Sequence of chain 1.A:
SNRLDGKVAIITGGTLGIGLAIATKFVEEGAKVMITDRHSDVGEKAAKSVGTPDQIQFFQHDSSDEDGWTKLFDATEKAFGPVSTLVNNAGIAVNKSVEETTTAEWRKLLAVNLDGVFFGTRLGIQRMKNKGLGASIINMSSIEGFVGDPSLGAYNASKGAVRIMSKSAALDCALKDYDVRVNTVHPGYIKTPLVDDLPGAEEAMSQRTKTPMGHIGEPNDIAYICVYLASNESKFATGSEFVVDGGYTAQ

Binding-site contacts:
Ligand atom C3 contacts residue MET205 of chain 1.A at 4.4 Å (hydrophobic).
Ligand atom C1 contacts residue NAD1 of chain 1.D at 3.8 Å.
Ligand atom C3 contacts residue TYR189 of chain 1.A at 3.8 Å (hydrophobic).
Ligand atom C6 contacts residue LEU152 of chain 1.A at 3.7 Å (hydrophobic).
Ligand atom C8 contacts residue NAD1 of chain 1.D at 4.0 Å.
Ligand atom C8 contacts residue TYR189 of chain 1.A at 3.9 Å (hydrophobic).
Ligand atom O1 contacts residue NAD1 of chain 1.D at 3.6 Å.
Ligand atom C6 contacts residue ALA93 of chain 1.A at 3.5 Å (hydrophobic).
Ligand atom C7 contacts residue ASN95 of chain 1.A at 4.4 Å.
Ligand atom C6 contacts residue ASN95 of chain 1.A at 3.1 Å.
Ligand atom C2 contacts residue TYR189 of chain 1.A at 4.3 Å (hydrophobic).
Ligand atom C8 contacts residue LEU152 of chain 1.A at 3.8 Å (hydrophobic).
Ligand atom O1 contacts residue TYR155 of chain 1.A at 3.2 Å (h-bond).
Ligand atom C1 contacts residue TYR189 of chain 1.A at 4.1 Å (hydrophobic).
Ligand atom C8 contacts residue TYR155 of chain 1.A at 3.9 Å (hydrophobic).
Ligand atom C7 contacts residue LEU152 of chain 1.A at 3.8 Å (hydrophobic).
Ligand atom C8 contacts residue GLU144 of chain 1.A at 4.1 Å.
Ligand atom C7 contacts residue ALA93 of chain 1.A at 3.6 Å (hydrophobic).
Ligand atom C5 contacts residue ASN95 of chain 1.A at 3.2 Å.
Ligand atom C1 contacts residue TYR155 of chain 1.A at 4.4 Å (hydrophobic).

The small molecule below binds the protein below.
Small molecule (SMILES): C[C@@H](O)c1ccccc1